A small-molecule ligand and the protein it binds are described below.
Small molecule (SMILES): [H]/N=C/[C@H](C[C@@H]1CCNC1=O)NC(=O)[C@@H]1[C@@H]2[C@H](CN1C(=O)[C@@H](NC(=O)C(F)(F)F)C(C)(C)C)C2(C)C

Binding-site contacts:
Ligand atom O4 contacts residue THR190 of chain 1.A at 3.6 Å.
Ligand atom C21 contacts residue GLU166 of chain 1.A at 3.6 Å.
Ligand atom F1 contacts residue GLU166 of chain 1.A at 2.9 Å.
Ligand atom N1 contacts residue HIS164 of chain 1.A at 2.8 Å (h-bond).
Ligand atom O1 contacts residue HIS172 of chain 1.A at 3.7 Å.
Ligand atom F1 contacts residue MET165 of chain 1.A at 3.0 Å.
Ligand atom O3 contacts residue MET165 of chain 1.A at 3.2 Å.
Ligand atom N5 contacts residue GLY143 of chain 1.A at 3.6 Å.
Ligand atom C3 contacts residue CYS145 of chain 1.A at 1.7 Å (hydrophobic).
Ligand atom N5 contacts residue CYS145 of chain 1.A at 2.5 Å (h-bond).
Ligand atom C6 contacts residue ASN142 of chain 1.A at 3.4 Å.
Ligand atom F2 contacts residue GLN192 of chain 1.A at 3.0 Å.
Ligand atom C4 contacts residue CYS145 of chain 1.A at 3.2 Å (hydrophobic).
Ligand atom N2 contacts residue PHE140 of chain 1.A at 3.3 Å (h-bond).
Ligand atom F3 contacts residue GLU166 of chain 1.A at 3.2 Å.
Ligand atom C7 contacts residue ASN142 of chain 1.A at 3.6 Å.
Ligand atom O4 contacts residue GLN189 of chain 1.A at 3.2 Å.
Ligand atom F3 contacts residue PRO168 of chain 1.A at 3.4 Å.
Ligand atom C20 contacts residue ASP187 of chain 1.A at 3.6 Å.
Ligand atom F2 contacts residue ARG188 of chain 1.A at 3.6 Å.
Ligand atom C2 contacts residue CYS145 of chain 1.A at 2.8 Å (hydrophobic).
Ligand atom N2 contacts residue GLU166 of chain 1.A at 3.1 Å (salt-bridge).
Ligand atom C8 contacts residue GLU166 of chain 1.A at 3.6 Å.
Ligand atom C20 contacts residue MET49 of chain 1.A at 3.7 Å (hydrophobic).
Ligand atom O1 contacts residue PHE140 of chain 1.A at 3.5 Å.
Ligand atom F2 contacts residue THR190 of chain 1.A at 2.9 Å.
Ligand atom O3 contacts residue GLU166 of chain 1.A at 2.9 Å (salt-bridge).
Ligand atom C1 contacts residue HIS164 of chain 1.A at 3.7 Å.
Ligand atom C20 contacts residue TYR54 of chain 1.A at 3.7 Å (hydrophobic).
Ligand atom F3 contacts residue LEU167 of chain 1.A at 3.7 Å.
Ligand atom C20 contacts residue HIS41 of chain 1.A at 3.6 Å.
Ligand atom C19 contacts residue ARG188 of chain 1.A at 3.7 Å.
Ligand atom F1 contacts residue LEU167 of chain 1.A at 3.6 Å.
Ligand atom O1 contacts residue HIS163 of chain 1.A at 2.7 Å (h-bond).
Ligand atom O1 contacts residue GLU166 of chain 1.A at 3.6 Å.
Ligand atom C22 contacts residue GLU166 of chain 1.A at 3.4 Å.
Ligand atom N4 contacts residue GLU166 of chain 1.A at 2.9 Å (salt-bridge).
Ligand atom C9 contacts residue HIS164 of chain 1.A at 3.4 Å.
Ligand atom C23 contacts residue GLU166 of chain 1.A at 3.4 Å.
Ligand atom N1 contacts residue CYS145 of chain 1.A at 3.0 Å (h-bond).

Sequence of chain 1.B:
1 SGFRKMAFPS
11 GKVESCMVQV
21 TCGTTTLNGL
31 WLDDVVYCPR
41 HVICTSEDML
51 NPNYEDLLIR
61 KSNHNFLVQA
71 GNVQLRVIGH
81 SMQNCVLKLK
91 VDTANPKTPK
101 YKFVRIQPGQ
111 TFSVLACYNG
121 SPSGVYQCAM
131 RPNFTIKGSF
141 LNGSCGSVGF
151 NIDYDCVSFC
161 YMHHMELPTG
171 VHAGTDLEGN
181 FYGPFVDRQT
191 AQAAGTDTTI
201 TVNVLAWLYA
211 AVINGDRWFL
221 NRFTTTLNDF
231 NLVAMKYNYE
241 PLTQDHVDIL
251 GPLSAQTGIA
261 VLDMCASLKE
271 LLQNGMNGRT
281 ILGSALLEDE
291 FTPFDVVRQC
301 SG

Sequence of chain 1.A:
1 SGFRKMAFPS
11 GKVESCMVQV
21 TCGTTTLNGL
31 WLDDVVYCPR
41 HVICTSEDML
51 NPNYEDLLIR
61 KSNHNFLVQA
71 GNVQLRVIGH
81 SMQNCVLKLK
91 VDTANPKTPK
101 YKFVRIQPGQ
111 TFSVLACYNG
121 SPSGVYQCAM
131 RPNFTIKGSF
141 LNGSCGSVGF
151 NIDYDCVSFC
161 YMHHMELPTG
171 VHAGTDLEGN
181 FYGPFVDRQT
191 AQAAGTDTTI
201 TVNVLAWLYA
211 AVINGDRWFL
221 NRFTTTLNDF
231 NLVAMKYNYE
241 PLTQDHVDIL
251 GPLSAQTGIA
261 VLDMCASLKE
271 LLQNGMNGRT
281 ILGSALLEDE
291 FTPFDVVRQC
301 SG